Binding-site contacts:
Ligand atom C07 contacts residue HEM1 of chain 1.C at 3.7 Å.
Ligand atom N02 contacts residue GLU296 of chain 1.A at 2.7 Å (salt-bridge).
Ligand atom C08 contacts residue HEM1 of chain 1.C at 3.7 Å.
Ligand atom C10 contacts residue HEM1 of chain 1.C at 3.8 Å.
Ligand atom C22 contacts residue HEM1 of chain 1.C at 3.0 Å.
Ligand atom C03 contacts residue HEM1 of chain 1.C at 3.3 Å.
Ligand atom C06 contacts residue VAL271 of chain 1.A at 3.6 Å (hydrophobic).
Ligand atom C06 contacts residue PHE288 of chain 1.A at 3.5 Å (hydrophobic).
Ligand atom C23 contacts residue HEM1 of chain 1.C at 3.1 Å.
Ligand atom C11 contacts residue HEM1 of chain 1.C at 3.1 Å.
Ligand atom N01 contacts residue HEM1 of chain 1.C at 3.7 Å.
Ligand atom C02 contacts residue HEM1 of chain 1.C at 3.6 Å.
Ligand atom C11 contacts residue GLY290 of chain 1.A at 3.6 Å.
Ligand atom N28 contacts residue GLN182 of chain 1.A at 3.5 Å (h-bond).
Ligand atom C25 contacts residue TRP382 of chain 1.A at 3.7 Å (hydrophobic).
Ligand atom C11 contacts residue SER289 of chain 1.A at 3.9 Å.
Ligand atom N02 contacts residue HEM1 of chain 1.C at 3.6 Å.
Ligand atom N01 contacts residue GLU296 of chain 1.A at 2.7 Å (salt-bridge).
Ligand atom C07 contacts residue VAL271 of chain 1.A at 3.1 Å (hydrophobic).
Ligand atom C26 contacts residue HEM1 of chain 1.C at 3.4 Å.
Ligand atom C02 contacts residue TRP291 of chain 1.A at 3.6 Å (hydrophobic).
Ligand atom C25 contacts residue HEM1 of chain 1.C at 3.3 Å.
Ligand atom C02 contacts residue GLU296 of chain 1.A at 3.5 Å.
Ligand atom N02 contacts residue TYR292 of chain 1.A at 3.5 Å.
Ligand atom C21 contacts residue VAL271 of chain 1.A at 3.8 Å (hydrophobic).
Ligand atom C21 contacts residue HEM1 of chain 1.C at 3.7 Å.
Ligand atom C08 contacts residue VAL271 of chain 1.A at 3.5 Å (hydrophobic).
Ligand atom C09 contacts residue GLU296 of chain 1.A at 3.4 Å.
Ligand atom C03 contacts residue PRO269 of chain 1.A at 3.8 Å (hydrophobic).
Ligand atom C04 contacts residue HEM1 of chain 1.C at 3.6 Å.
Ligand atom C09 contacts residue HEM1 of chain 1.C at 3.4 Å.
Ligand atom C02 contacts residue PRO269 of chain 1.A at 3.8 Å (hydrophobic).
Ligand atom C10 contacts residue GLU296 of chain 1.A at 3.5 Å.
Ligand atom C03 contacts residue TRP291 of chain 1.A at 3.8 Å (hydrophobic).
Ligand atom C27 contacts residue HEM1 of chain 1.C at 3.4 Å.
Ligand atom C06 contacts residue HEM1 of chain 1.C at 3.6 Å.
Ligand atom C24 contacts residue TRP382 of chain 1.A at 3.7 Å (hydrophobic).
Ligand atom N02 contacts residue TRP291 of chain 1.A at 2.6 Å (h-bond).
Ligand atom N02 contacts residue PRO269 of chain 1.A at 3.6 Å.
Ligand atom C25 contacts residue TYR410 of chain 1.A at 3.5 Å (hydrophobic).

The protein below binds the small molecule below.
Small molecule (SMILES): Cc1cc(N)nc2cc(-c3cccc(CN)c3)ccc12

Sequence of chain 1.A:
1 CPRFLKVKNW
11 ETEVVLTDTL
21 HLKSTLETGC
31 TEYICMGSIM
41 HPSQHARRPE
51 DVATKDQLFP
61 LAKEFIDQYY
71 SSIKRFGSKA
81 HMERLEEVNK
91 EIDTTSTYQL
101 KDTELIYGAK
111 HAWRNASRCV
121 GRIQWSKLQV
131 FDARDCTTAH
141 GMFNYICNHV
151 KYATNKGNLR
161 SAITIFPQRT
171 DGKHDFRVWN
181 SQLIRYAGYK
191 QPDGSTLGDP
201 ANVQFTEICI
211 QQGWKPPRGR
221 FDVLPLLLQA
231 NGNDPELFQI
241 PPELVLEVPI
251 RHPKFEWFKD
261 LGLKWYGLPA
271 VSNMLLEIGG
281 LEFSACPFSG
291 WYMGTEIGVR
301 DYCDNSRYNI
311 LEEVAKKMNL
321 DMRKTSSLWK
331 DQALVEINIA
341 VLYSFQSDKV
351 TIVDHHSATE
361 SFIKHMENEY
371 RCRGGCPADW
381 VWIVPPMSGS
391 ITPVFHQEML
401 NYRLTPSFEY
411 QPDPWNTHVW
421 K